Sequence of chain 1.C:
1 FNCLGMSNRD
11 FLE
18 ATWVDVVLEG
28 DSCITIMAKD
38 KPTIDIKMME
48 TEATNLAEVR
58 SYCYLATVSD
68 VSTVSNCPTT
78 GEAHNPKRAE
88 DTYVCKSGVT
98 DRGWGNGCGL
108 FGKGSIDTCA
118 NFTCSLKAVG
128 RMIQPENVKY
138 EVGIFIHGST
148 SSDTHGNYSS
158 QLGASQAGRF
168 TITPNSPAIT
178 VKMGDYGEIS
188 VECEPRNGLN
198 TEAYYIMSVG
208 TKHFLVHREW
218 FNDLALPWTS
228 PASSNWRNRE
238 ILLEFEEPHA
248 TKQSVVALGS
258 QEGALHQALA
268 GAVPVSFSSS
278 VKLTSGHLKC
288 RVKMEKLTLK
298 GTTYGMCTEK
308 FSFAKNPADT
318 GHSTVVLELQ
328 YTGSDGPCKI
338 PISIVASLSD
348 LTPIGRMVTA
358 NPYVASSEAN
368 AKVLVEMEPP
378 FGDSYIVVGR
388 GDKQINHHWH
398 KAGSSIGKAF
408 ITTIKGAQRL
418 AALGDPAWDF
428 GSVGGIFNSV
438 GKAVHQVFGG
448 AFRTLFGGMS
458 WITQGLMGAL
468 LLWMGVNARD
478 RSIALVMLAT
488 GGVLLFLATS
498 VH

Binding-site contacts:
Ligand atom C1 contacts residue SER157 of chain 1.C at 3.9 Å.
Ligand atom C4 contacts residue ASN154 of chain 1.C at 4.2 Å.
Ligand atom O5 contacts residue ASN154 of chain 1.C at 2.4 Å (h-bond).
Ligand atom O5 contacts residue SER157 of chain 1.C at 3.8 Å.
Ligand atom C7 contacts residue ASN154 of chain 1.C at 4.0 Å.
Ligand atom C1 contacts residue ASN154 of chain 1.C at 1.4 Å.
Ligand atom C3 contacts residue ASN154 of chain 1.C at 3.8 Å.
Ligand atom C8 contacts residue ASN154 of chain 1.C at 4.2 Å.
Ligand atom C5 contacts residue ASN154 of chain 1.C at 3.7 Å.
Ligand atom C2 contacts residue ASN154 of chain 1.C at 2.4 Å.
Ligand atom N2 contacts residue ASN154 of chain 1.C at 2.9 Å (h-bond).

A protein and the small-molecule ligand that binds it are described below.
Small molecule (SMILES): CC(=O)N[C@@H]1[C@@H](O)[C@H](O)[C@@H](CO)O[C@H]1O